The protein below binds the small molecule below.
Small molecule (SMILES): CC(=O)N[C@@H]1[C@@H](O)[C@H](O)[C@@H](CO)O[C@H]1O

Sequence of chain 1.A:
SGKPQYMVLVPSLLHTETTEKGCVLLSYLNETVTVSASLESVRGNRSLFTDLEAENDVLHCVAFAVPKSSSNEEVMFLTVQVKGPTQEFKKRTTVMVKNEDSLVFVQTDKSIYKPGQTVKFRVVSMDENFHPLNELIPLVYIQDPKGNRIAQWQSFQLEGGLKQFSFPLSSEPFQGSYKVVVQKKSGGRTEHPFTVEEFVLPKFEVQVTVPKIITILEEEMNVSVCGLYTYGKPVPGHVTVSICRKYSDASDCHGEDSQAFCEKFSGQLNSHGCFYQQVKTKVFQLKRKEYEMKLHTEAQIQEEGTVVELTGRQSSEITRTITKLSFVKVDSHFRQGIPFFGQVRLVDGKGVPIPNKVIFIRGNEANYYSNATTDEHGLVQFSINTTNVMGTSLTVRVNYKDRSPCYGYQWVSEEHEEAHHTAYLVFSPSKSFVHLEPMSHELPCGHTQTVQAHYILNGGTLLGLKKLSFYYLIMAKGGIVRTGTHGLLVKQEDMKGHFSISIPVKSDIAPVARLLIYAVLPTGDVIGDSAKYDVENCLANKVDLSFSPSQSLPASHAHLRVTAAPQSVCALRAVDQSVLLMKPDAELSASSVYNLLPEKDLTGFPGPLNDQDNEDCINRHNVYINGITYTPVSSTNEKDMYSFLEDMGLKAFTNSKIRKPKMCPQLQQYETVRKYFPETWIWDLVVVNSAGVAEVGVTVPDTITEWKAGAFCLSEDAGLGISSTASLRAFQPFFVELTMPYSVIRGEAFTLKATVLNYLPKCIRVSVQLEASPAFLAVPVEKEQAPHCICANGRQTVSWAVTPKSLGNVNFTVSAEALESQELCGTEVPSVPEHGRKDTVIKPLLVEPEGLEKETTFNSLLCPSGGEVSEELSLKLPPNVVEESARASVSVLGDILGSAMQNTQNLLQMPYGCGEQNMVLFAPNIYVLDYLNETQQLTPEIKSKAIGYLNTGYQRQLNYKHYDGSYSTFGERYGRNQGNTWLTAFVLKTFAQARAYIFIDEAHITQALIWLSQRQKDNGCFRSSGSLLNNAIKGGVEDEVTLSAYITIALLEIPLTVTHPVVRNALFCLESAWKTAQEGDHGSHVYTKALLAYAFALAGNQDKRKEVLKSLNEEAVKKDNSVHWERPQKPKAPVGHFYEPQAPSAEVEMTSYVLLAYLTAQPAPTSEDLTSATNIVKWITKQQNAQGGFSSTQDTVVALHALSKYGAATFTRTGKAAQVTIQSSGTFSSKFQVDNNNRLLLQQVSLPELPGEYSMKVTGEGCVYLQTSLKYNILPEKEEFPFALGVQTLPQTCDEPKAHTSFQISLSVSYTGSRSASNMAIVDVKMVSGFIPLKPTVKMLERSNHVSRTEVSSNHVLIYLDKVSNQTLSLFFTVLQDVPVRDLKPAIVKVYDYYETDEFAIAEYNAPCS

Binding-site contacts:
Ligand atom C7 contacts residue ASN410 of chain 1.A at 3.6 Å.
Ligand atom C8 contacts residue THR411 of chain 1.A at 3.7 Å.
Ligand atom N2 contacts residue ASN410 of chain 1.A at 2.8 Å (h-bond).
Ligand atom C8 contacts residue THR412 of chain 1.A at 3.2 Å.
Ligand atom N2 contacts residue THR411 of chain 1.A at 2.5 Å (h-bond).
Ligand atom C7 contacts residue THR412 of chain 1.A at 3.5 Å.
Ligand atom C8 contacts residue ASN410 of chain 1.A at 3.5 Å.
Ligand atom C2 contacts residue THR411 of chain 1.A at 3.8 Å.
Ligand atom C1 contacts residue THR411 of chain 1.A at 4.4 Å.
Ligand atom C2 contacts residue ASN410 of chain 1.A at 2.7 Å.
Ligand atom O4 contacts residue MET520 of chain 1.A at 3.5 Å.
Ligand atom O7 contacts residue GLN361 of chain 1.A at 2.2 Å (h-bond).
Ligand atom C7 contacts residue THR411 of chain 1.A at 2.8 Å.
Ligand atom O6 contacts residue ASN410 of chain 1.A at 4.2 Å.
Ligand atom C2 contacts residue GLN361 of chain 1.A at 4.2 Å.
Ligand atom O5 contacts residue ASN410 of chain 1.A at 2.8 Å (h-bond).
Ligand atom C4 contacts residue ASN410 of chain 1.A at 4.5 Å.
Ligand atom C1 contacts residue ASN410 of chain 1.A at 1.6 Å.
Ligand atom C7 contacts residue GLN361 of chain 1.A at 3.1 Å.
Ligand atom N2 contacts residue GLN361 of chain 1.A at 3.5 Å (h-bond).
Ligand atom O3 contacts residue GLN361 of chain 1.A at 3.2 Å (h-bond).
Ligand atom O7 contacts residue THR411 of chain 1.A at 3.1 Å (h-bond).
Ligand atom C5 contacts residue ASN410 of chain 1.A at 3.8 Å.
Ligand atom C3 contacts residue GLN361 of chain 1.A at 4.2 Å.
Ligand atom N2 contacts residue THR412 of chain 1.A at 4.0 Å.
Ligand atom O7 contacts residue THR412 of chain 1.A at 4.0 Å.
Ligand atom C3 contacts residue ASN410 of chain 1.A at 3.9 Å.